Sequence of chain 1.C:
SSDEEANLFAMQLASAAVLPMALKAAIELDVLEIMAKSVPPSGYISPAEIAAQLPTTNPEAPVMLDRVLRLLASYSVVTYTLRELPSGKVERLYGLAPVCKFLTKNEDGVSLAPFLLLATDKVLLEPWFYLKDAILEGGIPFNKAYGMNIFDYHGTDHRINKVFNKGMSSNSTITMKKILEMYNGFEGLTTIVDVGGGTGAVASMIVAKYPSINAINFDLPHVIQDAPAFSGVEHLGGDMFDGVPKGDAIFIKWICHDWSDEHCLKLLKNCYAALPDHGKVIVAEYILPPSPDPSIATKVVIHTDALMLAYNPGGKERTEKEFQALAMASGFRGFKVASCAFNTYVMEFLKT

Binding-site contacts:
Ligand atom C6 contacts residue MET323 of chain 1.C at 3.4 Å (hydrophobic).
Ligand atom C1 contacts residue MET183 of chain 1.C at 4.0 Å (hydrophobic).
Ligand atom O1 contacts residue LEU322 of chain 1.C at 3.5 Å.
Ligand atom C7 contacts residue MET323 of chain 1.C at 4.0 Å (hydrophobic).
Ligand atom O1 contacts residue ALA134 of chain 1.C at 3.1 Å.
Ligand atom C5 contacts residue PHE179 of chain 1.C at 3.9 Å (hydrophobic).
Ligand atom C3 contacts residue MET183 of chain 1.C at 3.7 Å (hydrophobic).
Ligand atom O3 contacts residue MET323 of chain 1.C at 3.7 Å.
Ligand atom C4 contacts residue MET183 of chain 1.C at 4.0 Å (hydrophobic).
Ligand atom C5 contacts residue ASP273 of chain 1.C at 3.7 Å.
Ligand atom O3 contacts residue ASP273 of chain 1.C at 3.4 Å (salt-bridge).
Ligand atom C3 contacts residue HIS272 of chain 1.C at 3.4 Å.
Ligand atom C1 contacts residue TRP269 of chain 1.C at 3.4 Å (hydrophobic).
Ligand atom O2 contacts residue SAH1 of chain 1.J at 3.5 Å (h-bond).
Ligand atom C2 contacts residue PHE179 of chain 1.C at 3.3 Å (hydrophobic).
Ligand atom C2 contacts residue ASN327 of chain 1.C at 3.6 Å.
Ligand atom C10 contacts residue LEU139 of chain 1.C at 3.5 Å (hydrophobic).
Ligand atom C9 contacts residue LEU139 of chain 1.C at 4.0 Å (hydrophobic).
Ligand atom O2 contacts residue TRP269 of chain 1.C at 3.3 Å (h-bond).
Ligand atom C1 contacts residue PHE130 of chain 1.C at 3.9 Å (hydrophobic).
Ligand atom O2 contacts residue HIS272 of chain 1.C at 2.8 Å.
Ligand atom C10 contacts residue LEU322 of chain 1.C at 4.1 Å (hydrophobic).
Ligand atom C2 contacts residue ILE165 of chain 1.C at 3.5 Å (hydrophobic).
Ligand atom C5 contacts residue HIS272 of chain 1.C at 3.9 Å.
Ligand atom C3 contacts residue TRP269 of chain 1.C at 3.0 Å (hydrophobic).
Ligand atom O3 contacts residue ASN327 of chain 1.C at 3.7 Å.
Ligand atom C4 contacts residue MET323 of chain 1.C at 4.0 Å (hydrophobic).
Ligand atom O1 contacts residue PHE130 of chain 1.C at 3.9 Å.
Ligand atom C4 contacts residue ASP273 of chain 1.C at 3.4 Å.
Ligand atom O2 contacts residue ASP273 of chain 1.C at 2.7 Å (salt-bridge).
Ligand atom C10 contacts residue ALA134 of chain 1.C at 3.8 Å (hydrophobic).
Ligand atom O3 contacts residue PHE179 of chain 1.C at 3.7 Å.
Ligand atom C4 contacts residue HIS272 of chain 1.C at 3.1 Å.
Ligand atom C4 contacts residue TRP269 of chain 1.C at 4.0 Å (hydrophobic).
Ligand atom C8 contacts residue LEU322 of chain 1.C at 4.0 Å (hydrophobic).
Ligand atom C2 contacts residue PHE166 of chain 1.C at 3.9 Å (hydrophobic).
Ligand atom C10 contacts residue TYR326 of chain 1.C at 3.9 Å (hydrophobic).
Ligand atom C6 contacts residue PHE179 of chain 1.C at 3.7 Å (hydrophobic).
Ligand atom C8 contacts residue PHE130 of chain 1.C at 4.1 Å (hydrophobic).
Ligand atom C5 contacts residue MET323 of chain 1.C at 3.5 Å (hydrophobic).

A protein and the small-molecule ligand that binds it are described below.
Small molecule (SMILES): COc1cc(/C=C/CO)ccc1O